Sequence of chain 1.B:
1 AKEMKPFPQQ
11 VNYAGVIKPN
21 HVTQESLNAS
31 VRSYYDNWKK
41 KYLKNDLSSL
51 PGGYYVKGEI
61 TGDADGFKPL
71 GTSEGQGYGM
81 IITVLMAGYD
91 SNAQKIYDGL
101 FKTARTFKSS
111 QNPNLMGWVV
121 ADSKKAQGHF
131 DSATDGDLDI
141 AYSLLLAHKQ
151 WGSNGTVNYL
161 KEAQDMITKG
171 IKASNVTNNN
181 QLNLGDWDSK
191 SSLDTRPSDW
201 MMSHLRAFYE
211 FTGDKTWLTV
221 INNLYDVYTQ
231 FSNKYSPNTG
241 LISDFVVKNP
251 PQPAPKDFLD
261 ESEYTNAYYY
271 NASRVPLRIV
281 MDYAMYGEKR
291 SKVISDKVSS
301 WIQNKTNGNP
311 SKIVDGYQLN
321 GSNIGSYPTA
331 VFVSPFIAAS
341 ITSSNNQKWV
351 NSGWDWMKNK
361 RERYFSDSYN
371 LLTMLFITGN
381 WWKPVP

Binding-site contacts:
Ligand atom O3 contacts residue LYS360 of chain 1.B at 4.2 Å.
Ligand atom O2' contacts residue SER326 of chain 1.B at 4.5 Å.
Ligand atom C2' contacts residue SER326 of chain 1.B at 4.3 Å.
Ligand atom C3' contacts residue TYR327 of chain 1.B at 3.7 Å (hydrophobic).
Ligand atom C1 contacts residue TYR327 of chain 1.B at 3.6 Å (hydrophobic).
Ligand atom O3 contacts residue TYR327 of chain 1.B at 3.7 Å.
Ligand atom O3 contacts residue GLU362 of chain 1.B at 3.9 Å.
Ligand atom C4 contacts residue TYR327 of chain 1.B at 3.7 Å (hydrophobic).
Ligand atom S1 contacts residue TYR327 of chain 1.B at 4.5 Å.

This small molecule binds to this protein.
Small molecule (SMILES): O=S(=O)(O)CCN1CCN(CCS(=O)(=O)O)CC1